The small molecule below binds the protein below.
Small molecule (SMILES): OC[C@H]1O[C@@H](O)[C@H](O)[C@@H](O)[C@H]1O

Binding-site contacts:
Ligand atom O6 contacts residue GLN61 of chain 1.B at 3.0 Å (h-bond).
Ligand atom O3 contacts residue ASN90 of chain 1.B at 3.0 Å (h-bond).
Ligand atom C3 contacts residue GLA1 of chain 1.DA at 0.1 Å.
Ligand atom C2 contacts residue LYS91 of chain 1.B at 4.1 Å.
Ligand atom C6 contacts residue GLN56 of chain 1.B at 3.3 Å.
Ligand atom C3 contacts residue LYS91 of chain 1.B at 3.7 Å.
Ligand atom C3 contacts residue ASN90 of chain 1.B at 4.1 Å.
Ligand atom C1 contacts residue GLA1 of chain 1.DA at 0.4 Å.
Ligand atom O3 contacts residue GLA1 of chain 1.DA at 0.2 Å (h-bond).
Ligand atom O4 contacts residue GLA1 of chain 1.DA at 0.1 Å (h-bond).
Ligand atom C6 contacts residue TRP88 of chain 1.B at 4.2 Å (hydrophobic).
Ligand atom O2 contacts residue GLA1 of chain 1.DA at 0.3 Å (h-bond).
Ligand atom O4 contacts residue GLU51 of chain 1.B at 2.7 Å (salt-bridge).
Ligand atom O4 contacts residue GLN56 of chain 1.B at 3.4 Å.
Ligand atom O3 contacts residue LYS91 of chain 1.B at 2.8 Å (salt-bridge).
Ligand atom C6 contacts residue GLA1 of chain 1.DA at 0.7 Å.
Ligand atom O6 contacts residue HIS57 of chain 1.B at 3.6 Å.
Ligand atom O6 contacts residue GLA1 of chain 1.DA at 0.2 Å (h-bond).
Ligand atom C5 contacts residue GLA1 of chain 1.DA at 0.2 Å.
Ligand atom C6 contacts residue GLU51 of chain 1.B at 4.4 Å.
Ligand atom C6 contacts residue GLN61 of chain 1.B at 4.3 Å.
Ligand atom C4 contacts residue GLA1 of chain 1.DA at 0.2 Å.
Ligand atom C6 contacts residue HIS57 of chain 1.B at 3.6 Å.
Ligand atom C4 contacts residue LYS91 of chain 1.B at 3.8 Å.
Ligand atom O4 contacts residue LYS91 of chain 1.B at 2.8 Å (salt-bridge).
Ligand atom O3 contacts residue GLU51 of chain 1.B at 4.2 Å.
Ligand atom C2 contacts residue ASN90 of chain 1.B at 4.3 Å.
Ligand atom O2 contacts residue ASN90 of chain 1.B at 3.2 Å (h-bond).
Ligand atom O6 contacts residue TRP88 of chain 1.B at 4.0 Å.
Ligand atom O5 contacts residue GLA1 of chain 1.DA at 0.3 Å (h-bond).
Ligand atom O3 contacts residue TRP88 of chain 1.B at 3.7 Å.
Ligand atom C3 contacts residue TRP88 of chain 1.B at 3.5 Å (hydrophobic).
Ligand atom C2 contacts residue GLA1 of chain 1.DA at 0.3 Å.
Ligand atom C4 contacts residue TRP88 of chain 1.B at 3.6 Å (hydrophobic).
Ligand atom C5 contacts residue GLN56 of chain 1.B at 4.3 Å.
Ligand atom O6 contacts residue GLN56 of chain 1.B at 3.3 Å (h-bond).
Ligand atom C5 contacts residue TRP88 of chain 1.B at 3.7 Å (hydrophobic).
Ligand atom O1 contacts residue GLA1 of chain 1.DA at 1.5 Å.
Ligand atom C4 contacts residue GLU51 of chain 1.B at 3.4 Å.
Ligand atom O5 contacts residue GLN56 of chain 1.B at 3.7 Å.

Sequence of chain 1.B:
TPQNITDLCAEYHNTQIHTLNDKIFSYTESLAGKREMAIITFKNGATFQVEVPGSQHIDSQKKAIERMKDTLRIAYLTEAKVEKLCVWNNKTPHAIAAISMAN